Sequence of chain 1.C:
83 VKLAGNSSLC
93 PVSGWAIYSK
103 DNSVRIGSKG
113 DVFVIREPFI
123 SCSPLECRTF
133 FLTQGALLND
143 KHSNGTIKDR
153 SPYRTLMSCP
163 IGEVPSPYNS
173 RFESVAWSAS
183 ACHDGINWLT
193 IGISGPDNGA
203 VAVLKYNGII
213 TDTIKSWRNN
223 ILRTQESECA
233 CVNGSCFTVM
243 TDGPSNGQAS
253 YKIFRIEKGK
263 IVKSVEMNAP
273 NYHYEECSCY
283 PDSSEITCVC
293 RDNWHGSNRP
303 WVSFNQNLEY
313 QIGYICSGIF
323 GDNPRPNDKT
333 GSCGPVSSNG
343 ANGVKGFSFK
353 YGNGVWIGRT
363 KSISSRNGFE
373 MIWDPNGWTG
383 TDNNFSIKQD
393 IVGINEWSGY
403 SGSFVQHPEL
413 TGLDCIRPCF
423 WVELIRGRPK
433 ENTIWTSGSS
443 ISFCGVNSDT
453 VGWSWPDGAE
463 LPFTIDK

Binding-site contacts:
Ligand atom O9 contacts residue SER247 of chain 1.C at 3.1 Å.
Ligand atom NH1 contacts residue ARG156 of chain 1.C at 3.5 Å (salt-bridge).
Ligand atom C10 contacts residue ARG152 of chain 1.C at 3.7 Å.
Ligand atom CZ contacts residue TRP179 of chain 1.C at 3.4 Å (hydrophobic).
Ligand atom C6 contacts residue GLU278 of chain 1.C at 3.6 Å.
Ligand atom NH1 contacts residue GLU119 of chain 1.C at 3.5 Å (salt-bridge).
Ligand atom O1A contacts residue ARG368 of chain 1.C at 2.6 Å (salt-bridge).
Ligand atom O10 contacts residue ASP151 of chain 1.C at 3.4 Å.
Ligand atom C1 contacts residue ARG368 of chain 1.C at 3.4 Å.
Ligand atom C9 contacts residue SER247 of chain 1.C at 3.5 Å.
Ligand atom C8 contacts residue ARG293 of chain 1.C at 3.6 Å.
Ligand atom O1B contacts residue ARG118 of chain 1.C at 2.9 Å (salt-bridge).
Ligand atom C9 contacts residue GLU277 of chain 1.C at 3.7 Å.
Ligand atom O6 contacts residue TYR402 of chain 1.C at 3.8 Å.
Ligand atom O9 contacts residue ARG225 of chain 1.C at 3.8 Å.
Ligand atom O1B contacts residue ARG368 of chain 1.C at 3.1 Å (salt-bridge).
Ligand atom NH2 contacts residue TRP179 of chain 1.C at 3.1 Å (h-bond).
Ligand atom NH2 contacts residue GLU119 of chain 1.C at 3.7 Å.
Ligand atom NH2 contacts residue GLU228 of chain 1.C at 2.8 Å (salt-bridge).
Ligand atom C2 contacts residue ARG293 of chain 1.C at 3.5 Å.
Ligand atom C3 contacts residue TYR402 of chain 1.C at 3.2 Å (hydrophobic).
Ligand atom O9 contacts residue GLU277 of chain 1.C at 2.5 Å (salt-bridge).
Ligand atom C2 contacts residue TYR402 of chain 1.C at 2.7 Å (hydrophobic).
Ligand atom NE contacts residue ASP151 of chain 1.C at 2.9 Å (salt-bridge).
Ligand atom O8 contacts residue ARG293 of chain 1.C at 3.5 Å.
Ligand atom O8 contacts residue GLU277 of chain 1.C at 3.1 Å (salt-bridge).
Ligand atom NH1 contacts residue ASP151 of chain 1.C at 3.0 Å (salt-bridge).
Ligand atom NH1 contacts residue TRP179 of chain 1.C at 2.9 Å (h-bond).
Ligand atom C3 contacts residue GLU119 of chain 1.C at 3.8 Å.
Ligand atom C1 contacts residue ARG293 of chain 1.C at 3.6 Å.
Ligand atom O1B contacts residue TYR402 of chain 1.C at 3.5 Å (h-bond).
Ligand atom C4 contacts residue ASP151 of chain 1.C at 3.6 Å.
Ligand atom C4 contacts residue TYR402 of chain 1.C at 3.4 Å (hydrophobic).
Ligand atom O10 contacts residue ARG152 of chain 1.C at 2.8 Å (salt-bridge).
Ligand atom NE contacts residue GLU119 of chain 1.C at 3.2 Å (salt-bridge).
Ligand atom O1A contacts residue ARG293 of chain 1.C at 3.1 Å (salt-bridge).
Ligand atom CZ contacts residue GLU119 of chain 1.C at 3.6 Å.
Ligand atom C3 contacts residue ASP151 of chain 1.C at 3.2 Å.
Ligand atom C1 contacts residue TYR402 of chain 1.C at 3.2 Å (hydrophobic).
Ligand atom O6 contacts residue ARG293 of chain 1.C at 3.7 Å.

A small-molecule ligand and the protein it binds are described below.
Small molecule (SMILES): [H]/N=C(\N)N[C@H]1C=C(C(=O)O)O[C@@H]([C@H](O)[C@H](O)CO)[C@@H]1NC(C)=O